The protein below binds the small molecule below.
Small molecule (SMILES): CC(=O)N[C@@H]1[C@@H](O)[C@H](O)[C@@H](CO)O[C@H]1O

Sequence of chain 14.E:
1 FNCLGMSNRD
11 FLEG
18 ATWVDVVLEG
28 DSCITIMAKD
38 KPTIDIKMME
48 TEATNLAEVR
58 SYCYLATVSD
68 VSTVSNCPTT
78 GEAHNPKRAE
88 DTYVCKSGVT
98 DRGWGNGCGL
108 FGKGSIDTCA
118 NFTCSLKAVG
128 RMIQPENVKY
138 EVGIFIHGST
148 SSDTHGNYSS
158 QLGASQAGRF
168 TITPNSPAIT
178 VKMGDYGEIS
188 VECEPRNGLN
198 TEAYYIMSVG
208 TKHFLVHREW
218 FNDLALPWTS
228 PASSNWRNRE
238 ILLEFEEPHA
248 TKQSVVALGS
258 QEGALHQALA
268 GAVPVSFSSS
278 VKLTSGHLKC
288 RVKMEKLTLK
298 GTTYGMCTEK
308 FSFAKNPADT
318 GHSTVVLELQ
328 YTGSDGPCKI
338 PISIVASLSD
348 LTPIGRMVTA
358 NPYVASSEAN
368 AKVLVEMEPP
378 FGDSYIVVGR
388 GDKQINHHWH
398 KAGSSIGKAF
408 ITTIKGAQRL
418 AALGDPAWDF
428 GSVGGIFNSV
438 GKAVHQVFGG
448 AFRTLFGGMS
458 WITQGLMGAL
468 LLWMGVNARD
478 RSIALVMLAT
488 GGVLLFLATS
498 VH

Binding-site contacts:
Ligand atom O6 contacts residue THR89 of chain 14.E at 3.8 Å.
Ligand atom O6 contacts residue THR120 of chain 14.E at 3.5 Å (h-bond).
Ligand atom C8 contacts residue TYR90 of chain 14.E at 3.6 Å (hydrophobic).
Ligand atom N2 contacts residue ASN118 of chain 14.E at 2.9 Å (h-bond).
Ligand atom C8 contacts residue ASN118 of chain 14.E at 4.3 Å.
Ligand atom C8 contacts residue ASP67 of chain 14.E at 4.0 Å.
Ligand atom C7 contacts residue ASN118 of chain 14.E at 3.3 Å.
Ligand atom C5 contacts residue ASN118 of chain 14.E at 3.6 Å.
Ligand atom O5 contacts residue SER66 of chain 14.E at 4.3 Å.
Ligand atom C1 contacts residue SER66 of chain 14.E at 4.4 Å.
Ligand atom O7 contacts residue ASN118 of chain 14.E at 3.4 Å (h-bond).
Ligand atom C1 contacts residue ASN118 of chain 14.E at 1.4 Å.
Ligand atom C7 contacts residue TYR90 of chain 14.E at 4.2 Å (hydrophobic).
Ligand atom C4 contacts residue ASN118 of chain 14.E at 4.2 Å.
Ligand atom O6 contacts residue ASN118 of chain 14.E at 4.1 Å.
Ligand atom O7 contacts residue ASP67 of chain 14.E at 4.3 Å.
Ligand atom N2 contacts residue TYR90 of chain 14.E at 4.2 Å.
Ligand atom O6 contacts residue PHE119 of chain 14.E at 3.2 Å (h-bond).
Ligand atom O5 contacts residue ASN118 of chain 14.E at 2.4 Å (h-bond).
Ligand atom C3 contacts residue ASN118 of chain 14.E at 3.8 Å.
Ligand atom C7 contacts residue ASP67 of chain 14.E at 4.3 Å.
Ligand atom O5 contacts residue THR120 of chain 14.E at 3.7 Å.
Ligand atom O7 contacts residue SER66 of chain 14.E at 3.6 Å.
Ligand atom C6 contacts residue THR120 of chain 14.E at 4.0 Å.
Ligand atom C5 contacts residue THR120 of chain 14.E at 4.5 Å.
Ligand atom C2 contacts residue ASN118 of chain 14.E at 2.5 Å.